Sequence of chain 19.E:
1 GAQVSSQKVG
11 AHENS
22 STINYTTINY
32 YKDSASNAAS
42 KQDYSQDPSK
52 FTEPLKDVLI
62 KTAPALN

Binding-site contacts:
Ligand atom C contacts residue VAL4 of chain 19.E at 4.2 Å (hydrophobic).
Ligand atom C contacts residue ALA2 of chain 19.E at 3.7 Å (hydrophobic).
Ligand atom CA contacts residue VAL4 of chain 19.E at 3.5 Å (hydrophobic).
Ligand atom OE1 contacts residue VAL4 of chain 19.E at 3.5 Å.
Ligand atom CB contacts residue GLN3 of chain 19.E at 3.4 Å.
Ligand atom O contacts residue SER5 of chain 19.E at 3.8 Å.
Ligand atom CB contacts residue ALA2 of chain 19.E at 3.4 Å (hydrophobic).
Ligand atom CG2 contacts residue ALA2 of chain 19.E at 4.0 Å (hydrophobic).
Ligand atom O contacts residue VAL4 of chain 19.E at 2.9 Å (h-bond).
Ligand atom N contacts residue VAL4 of chain 19.E at 3.0 Å (h-bond).
Ligand atom CB contacts residue VAL4 of chain 19.E at 4.5 Å (hydrophobic).
Ligand atom CA contacts residue ALA2 of chain 19.E at 4.0 Å (hydrophobic).
Ligand atom CG2 contacts residue GLN3 of chain 19.E at 3.4 Å.
Ligand atom OE1 contacts residue ASN25 of chain 19.E at 4.4 Å.
Ligand atom N contacts residue ALA2 of chain 19.E at 3.0 Å (h-bond).
Ligand atom O contacts residue GLN3 of chain 19.E at 3.1 Å (h-bond).
Ligand atom CG2 contacts residue SER5 of chain 19.E at 3.7 Å.
Ligand atom OG contacts residue GLN3 of chain 19.E at 3.3 Å (h-bond).
Ligand atom CA contacts residue ALA2 of chain 19.E at 3.5 Å (hydrophobic).
Ligand atom CD contacts residue VAL4 of chain 19.E at 3.8 Å (hydrophobic).
Ligand atom CB contacts residue VAL4 of chain 19.E at 4.3 Å (hydrophobic).
Ligand atom O contacts residue SER6 of chain 19.E at 4.1 Å.
Ligand atom C contacts residue GLN3 of chain 19.E at 3.9 Å.
Ligand atom CA contacts residue VAL4 of chain 19.E at 4.0 Å (hydrophobic).
Ligand atom CG2 contacts residue VAL4 of chain 19.E at 3.8 Å (hydrophobic).
Ligand atom OE2 contacts residue VAL4 of chain 19.E at 3.6 Å.
Ligand atom C contacts residue VAL4 of chain 19.E at 3.6 Å (hydrophobic).
Ligand atom O contacts residue ALA2 of chain 19.E at 3.9 Å.
Ligand atom C contacts residue ALA2 of chain 19.E at 4.3 Å (hydrophobic).
Ligand atom CG1 contacts residue GLN3 of chain 19.E at 4.1 Å.
Ligand atom C contacts residue VAL4 of chain 19.E at 4.0 Å (hydrophobic).
Ligand atom CB contacts residue GLN3 of chain 19.E at 4.4 Å.
Ligand atom O contacts residue VAL4 of chain 19.E at 3.8 Å.
Ligand atom CB contacts residue ALA2 of chain 19.E at 4.3 Å (hydrophobic).
Ligand atom CA contacts residue GLN3 of chain 19.E at 4.2 Å.

The small molecule below binds the protein below.
Small molecule (SMILES): CC[C@H](C)[C@H](N)C(=O)N[C@@H](CO)C(=O)N[C@@H](CCC(=O)O)C(=O)N[C@H](C=O)C(C)C